Binding-site contacts:
Ligand atom C2 contacts residue CYS189 of chain 1.D at 3.8 Å (hydrophobic).
Ligand atom C1 contacts residue TRP148 of chain 1.D at 3.5 Å (hydrophobic).
Ligand atom C10 contacts residue TRP148 of chain 1.D at 4.2 Å (hydrophobic).
Ligand atom CL contacts residue LEU108 of chain 1.E at 3.3 Å.
Ligand atom C3 contacts residue TYR194 of chain 1.D at 3.7 Å (hydrophobic).
Ligand atom C5 contacts residue TRP148 of chain 1.D at 4.1 Å (hydrophobic).
Ligand atom C11 contacts residue TRP148 of chain 1.D at 3.7 Å (hydrophobic).
Ligand atom C9 contacts residue SER149 of chain 1.D at 4.2 Å.
Ligand atom C8 contacts residue TRP148 of chain 1.D at 3.1 Å (hydrophobic).
Ligand atom N2 contacts residue TYR194 of chain 1.D at 3.9 Å.
Ligand atom C3 contacts residue TYR187 of chain 1.D at 4.2 Å (hydrophobic).
Ligand atom C5 contacts residue TRP54 of chain 1.E at 3.3 Å (hydrophobic).
Ligand atom C2 contacts residue TYR194 of chain 1.D at 3.8 Å (hydrophobic).
Ligand atom C11 contacts residue TYR194 of chain 1.D at 3.8 Å (hydrophobic).
Ligand atom C4 contacts residue TYR187 of chain 1.D at 3.6 Å (hydrophobic).
Ligand atom N1 contacts residue TRP148 of chain 1.D at 2.8 Å (h-bond).
Ligand atom C2 contacts residue TRP148 of chain 1.D at 3.8 Å (hydrophobic).
Ligand atom C8 contacts residue LEU118 of chain 1.E at 3.7 Å (hydrophobic).
Ligand atom C10 contacts residue SER149 of chain 1.D at 4.1 Å.
Ligand atom C11 contacts residue CYS190 of chain 1.D at 3.8 Å (hydrophobic).
Ligand atom C6 contacts residue TRP148 of chain 1.D at 3.4 Å (hydrophobic).
Ligand atom N1 contacts residue TYR92 of chain 1.D at 3.1 Å (h-bond).
Ligand atom C10 contacts residue LEU118 of chain 1.E at 3.9 Å (hydrophobic).
Ligand atom N2 contacts residue LEU118 of chain 1.E at 4.0 Å.
Ligand atom C4 contacts residue TRP54 of chain 1.E at 4.0 Å (hydrophobic).
Ligand atom C4 contacts residue TYR92 of chain 1.D at 3.9 Å (hydrophobic).
Ligand atom C11 contacts residue LEU118 of chain 1.E at 4.2 Å (hydrophobic).
Ligand atom C3 contacts residue TYR92 of chain 1.D at 3.6 Å (hydrophobic).
Ligand atom C7 contacts residue TRP148 of chain 1.D at 3.1 Å (hydrophobic).
Ligand atom CL contacts residue SER149 of chain 1.D at 4.1 Å.
Ligand atom N2 contacts residue LEU108 of chain 1.E at 4.1 Å.
Ligand atom C9 contacts residue TRP148 of chain 1.D at 3.5 Å (hydrophobic).
Ligand atom C3 contacts residue TRP148 of chain 1.D at 3.8 Å (hydrophobic).
Ligand atom C1 contacts residue CYS189 of chain 1.D at 4.1 Å (hydrophobic).
Ligand atom C9 contacts residue LEU118 of chain 1.E at 3.7 Å (hydrophobic).
Ligand atom C7 contacts residue LEU118 of chain 1.E at 4.1 Å (hydrophobic).
Ligand atom N1 contacts residue TYR194 of chain 1.D at 4.2 Å.
Ligand atom C5 contacts residue TYR92 of chain 1.D at 4.1 Å (hydrophobic).
Ligand atom CL contacts residue ASN106 of chain 1.E at 3.6 Å.
Ligand atom CL contacts residue GLN116 of chain 1.E at 3.4 Å.

A protein and the small-molecule ligand that binds it are described below.
Small molecule (SMILES): Clc1ccc([C@H]2C[C@@H]3CC[C@H]2N3)cn1

Sequence of chain 1.E:
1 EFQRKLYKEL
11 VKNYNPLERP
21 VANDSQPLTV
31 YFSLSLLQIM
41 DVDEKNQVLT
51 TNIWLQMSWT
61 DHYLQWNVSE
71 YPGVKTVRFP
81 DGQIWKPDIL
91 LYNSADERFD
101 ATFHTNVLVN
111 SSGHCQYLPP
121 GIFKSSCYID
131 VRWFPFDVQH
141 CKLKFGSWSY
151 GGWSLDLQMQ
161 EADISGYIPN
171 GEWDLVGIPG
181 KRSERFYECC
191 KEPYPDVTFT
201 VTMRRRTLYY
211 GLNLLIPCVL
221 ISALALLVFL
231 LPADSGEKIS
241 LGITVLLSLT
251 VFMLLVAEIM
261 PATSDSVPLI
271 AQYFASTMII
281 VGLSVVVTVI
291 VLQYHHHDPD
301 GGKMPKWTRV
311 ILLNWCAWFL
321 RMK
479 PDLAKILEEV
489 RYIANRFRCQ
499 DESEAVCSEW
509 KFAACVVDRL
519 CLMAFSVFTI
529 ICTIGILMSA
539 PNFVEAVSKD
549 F

Sequence of chain 1.D:
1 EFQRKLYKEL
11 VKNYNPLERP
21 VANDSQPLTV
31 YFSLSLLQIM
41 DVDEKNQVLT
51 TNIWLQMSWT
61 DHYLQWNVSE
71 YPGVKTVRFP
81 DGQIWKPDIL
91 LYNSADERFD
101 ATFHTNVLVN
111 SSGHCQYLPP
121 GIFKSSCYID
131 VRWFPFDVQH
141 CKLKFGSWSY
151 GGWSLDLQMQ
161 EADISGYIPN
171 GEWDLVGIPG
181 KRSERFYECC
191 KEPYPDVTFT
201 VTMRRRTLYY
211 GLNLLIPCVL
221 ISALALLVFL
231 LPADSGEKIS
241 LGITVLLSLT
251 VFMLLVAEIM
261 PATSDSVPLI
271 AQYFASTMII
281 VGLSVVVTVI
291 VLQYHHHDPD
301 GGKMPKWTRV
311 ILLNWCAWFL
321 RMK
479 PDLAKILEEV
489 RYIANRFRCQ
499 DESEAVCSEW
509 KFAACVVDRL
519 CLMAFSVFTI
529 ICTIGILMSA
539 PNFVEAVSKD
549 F